Binding-site contacts:
Ligand atom O1 contacts residue ARG345 of chain 1.A at 2.8 Å (salt-bridge).
Ligand atom C3 contacts residue GLU112 of chain 1.A at 3.4 Å.
Ligand atom O2 contacts residue TRP63 of chain 1.A at 4.0 Å.
Ligand atom C4 contacts residue LYS16 of chain 1.A at 3.7 Å.
Ligand atom O4 contacts residue ASP15 of chain 1.A at 2.8 Å (salt-bridge).
Ligand atom O2 contacts residue TYR156 of chain 1.A at 3.8 Å.
Ligand atom O6 contacts residue TYR156 of chain 1.A at 3.5 Å.
Ligand atom C2 contacts residue ASP66 of chain 1.A at 3.2 Å.
Ligand atom O2 contacts residue ALA64 of chain 1.A at 3.6 Å.
Ligand atom C1 contacts residue ARG67 of chain 1.A at 3.4 Å.
Ligand atom C6 contacts residue GLU154 of chain 1.A at 3.5 Å.
Ligand atom O3 contacts residue ALA64 of chain 1.A at 3.5 Å.
Ligand atom C1 contacts residue ARG345 of chain 1.A at 3.6 Å.
Ligand atom O3 contacts residue MET331 of chain 1.A at 4.0 Å.
Ligand atom O3 contacts residue LYS16 of chain 1.A at 2.5 Å (salt-bridge).
Ligand atom C2 contacts residue ARG67 of chain 1.A at 3.2 Å.
Ligand atom C5 contacts residue TYR156 of chain 1.A at 3.8 Å (hydrophobic).
Ligand atom O2 contacts residue ASP66 of chain 1.A at 2.2 Å (salt-bridge).
Ligand atom C2 contacts residue TRP63 of chain 1.A at 3.6 Å (hydrophobic).
Ligand atom C3 contacts residue ASP66 of chain 1.A at 3.3 Å.
Ligand atom O5 contacts residue TRP341 of chain 1.A at 3.3 Å.
Ligand atom O4 contacts residue LYS16 of chain 1.A at 3.3 Å (salt-bridge).
Ligand atom O6 contacts residue PRO155 of chain 1.A at 3.5 Å.
Ligand atom C6 contacts residue ASP15 of chain 1.A at 4.0 Å.
Ligand atom C3 contacts residue LYS16 of chain 1.A at 3.6 Å.
Ligand atom C4 contacts residue ASP15 of chain 1.A at 3.6 Å.
Ligand atom O6 contacts residue GLU154 of chain 1.A at 3.1 Å (salt-bridge).
Ligand atom O3 contacts residue ASP66 of chain 1.A at 2.9 Å (salt-bridge).
Ligand atom O3 contacts residue GLU112 of chain 1.A at 2.6 Å (salt-bridge).
Ligand atom O1 contacts residue ARG67 of chain 1.A at 2.5 Å (salt-bridge).
Ligand atom O2 contacts residue ARG67 of chain 1.A at 2.6 Å (salt-bridge).
Ligand atom C1 contacts residue TRP341 of chain 1.A at 3.8 Å (hydrophobic).
Ligand atom O3 contacts residue TRP63 of chain 1.A at 3.3 Å (h-bond).
Ligand atom C3 contacts residue TRP63 of chain 1.A at 4.0 Å (hydrophobic).
Ligand atom O6 contacts residue PHE157 of chain 1.A at 3.5 Å.
Ligand atom C6 contacts residue TYR156 of chain 1.A at 3.6 Å (hydrophobic).
Ligand atom O1 contacts residue TRP341 of chain 1.A at 3.1 Å.
Ligand atom O4 contacts residue TRP231 of chain 1.A at 3.1 Å.
Ligand atom O4 contacts residue TYR156 of chain 1.A at 3.6 Å.
Ligand atom O2 contacts residue TRP341 of chain 1.A at 3.5 Å (h-bond).

The small molecule below binds the protein below.
Small molecule (SMILES): OC[C@H]1O[C@H](O[C@H]2[C@H](O)[C@@H](O)[C@@H](O)O[C@@H]2CO)[C@H](O)[C@@H](O)[C@@H]1O

Sequence of chain 1.A:
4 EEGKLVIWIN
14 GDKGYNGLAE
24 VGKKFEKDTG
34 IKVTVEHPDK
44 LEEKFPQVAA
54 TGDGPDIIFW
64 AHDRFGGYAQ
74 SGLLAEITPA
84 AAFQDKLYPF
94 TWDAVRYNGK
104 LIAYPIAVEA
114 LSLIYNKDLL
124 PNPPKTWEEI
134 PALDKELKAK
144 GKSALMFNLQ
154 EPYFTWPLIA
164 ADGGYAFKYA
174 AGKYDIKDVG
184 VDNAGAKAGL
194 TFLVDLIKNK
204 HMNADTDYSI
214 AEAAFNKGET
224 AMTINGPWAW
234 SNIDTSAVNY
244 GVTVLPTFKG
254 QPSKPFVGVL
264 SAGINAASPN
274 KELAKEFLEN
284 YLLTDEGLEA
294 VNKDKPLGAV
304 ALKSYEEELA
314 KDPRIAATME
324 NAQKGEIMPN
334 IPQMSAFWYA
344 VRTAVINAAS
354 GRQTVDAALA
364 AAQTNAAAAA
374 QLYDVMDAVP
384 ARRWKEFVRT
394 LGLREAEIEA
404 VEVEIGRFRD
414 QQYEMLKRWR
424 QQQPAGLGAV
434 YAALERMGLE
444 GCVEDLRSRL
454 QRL